Sequence of chain 1.C:
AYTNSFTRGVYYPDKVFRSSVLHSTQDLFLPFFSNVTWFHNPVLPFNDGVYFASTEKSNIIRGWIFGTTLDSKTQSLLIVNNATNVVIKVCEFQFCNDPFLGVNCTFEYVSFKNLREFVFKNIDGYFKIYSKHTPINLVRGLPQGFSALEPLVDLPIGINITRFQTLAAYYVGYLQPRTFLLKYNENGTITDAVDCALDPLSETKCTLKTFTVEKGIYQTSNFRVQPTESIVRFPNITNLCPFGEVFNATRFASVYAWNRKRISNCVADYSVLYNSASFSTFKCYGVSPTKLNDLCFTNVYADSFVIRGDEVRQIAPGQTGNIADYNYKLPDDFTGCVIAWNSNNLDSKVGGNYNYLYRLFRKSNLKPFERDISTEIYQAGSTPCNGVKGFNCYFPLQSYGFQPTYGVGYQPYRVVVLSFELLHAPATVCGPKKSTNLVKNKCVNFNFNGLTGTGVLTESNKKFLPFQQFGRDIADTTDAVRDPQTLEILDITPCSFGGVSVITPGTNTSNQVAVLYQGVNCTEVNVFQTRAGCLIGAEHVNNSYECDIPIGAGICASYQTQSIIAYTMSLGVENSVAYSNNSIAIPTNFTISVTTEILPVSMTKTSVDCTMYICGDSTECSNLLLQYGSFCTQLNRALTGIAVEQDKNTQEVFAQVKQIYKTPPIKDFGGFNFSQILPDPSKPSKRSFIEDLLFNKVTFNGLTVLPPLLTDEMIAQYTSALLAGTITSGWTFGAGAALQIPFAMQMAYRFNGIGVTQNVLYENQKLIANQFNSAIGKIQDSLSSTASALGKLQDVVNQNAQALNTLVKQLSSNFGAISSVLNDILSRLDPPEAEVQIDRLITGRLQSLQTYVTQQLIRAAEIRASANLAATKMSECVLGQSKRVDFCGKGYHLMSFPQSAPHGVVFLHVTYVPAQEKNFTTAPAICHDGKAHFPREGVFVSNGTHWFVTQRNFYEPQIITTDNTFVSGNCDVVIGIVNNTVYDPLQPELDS

Sequence of chain 1.B:
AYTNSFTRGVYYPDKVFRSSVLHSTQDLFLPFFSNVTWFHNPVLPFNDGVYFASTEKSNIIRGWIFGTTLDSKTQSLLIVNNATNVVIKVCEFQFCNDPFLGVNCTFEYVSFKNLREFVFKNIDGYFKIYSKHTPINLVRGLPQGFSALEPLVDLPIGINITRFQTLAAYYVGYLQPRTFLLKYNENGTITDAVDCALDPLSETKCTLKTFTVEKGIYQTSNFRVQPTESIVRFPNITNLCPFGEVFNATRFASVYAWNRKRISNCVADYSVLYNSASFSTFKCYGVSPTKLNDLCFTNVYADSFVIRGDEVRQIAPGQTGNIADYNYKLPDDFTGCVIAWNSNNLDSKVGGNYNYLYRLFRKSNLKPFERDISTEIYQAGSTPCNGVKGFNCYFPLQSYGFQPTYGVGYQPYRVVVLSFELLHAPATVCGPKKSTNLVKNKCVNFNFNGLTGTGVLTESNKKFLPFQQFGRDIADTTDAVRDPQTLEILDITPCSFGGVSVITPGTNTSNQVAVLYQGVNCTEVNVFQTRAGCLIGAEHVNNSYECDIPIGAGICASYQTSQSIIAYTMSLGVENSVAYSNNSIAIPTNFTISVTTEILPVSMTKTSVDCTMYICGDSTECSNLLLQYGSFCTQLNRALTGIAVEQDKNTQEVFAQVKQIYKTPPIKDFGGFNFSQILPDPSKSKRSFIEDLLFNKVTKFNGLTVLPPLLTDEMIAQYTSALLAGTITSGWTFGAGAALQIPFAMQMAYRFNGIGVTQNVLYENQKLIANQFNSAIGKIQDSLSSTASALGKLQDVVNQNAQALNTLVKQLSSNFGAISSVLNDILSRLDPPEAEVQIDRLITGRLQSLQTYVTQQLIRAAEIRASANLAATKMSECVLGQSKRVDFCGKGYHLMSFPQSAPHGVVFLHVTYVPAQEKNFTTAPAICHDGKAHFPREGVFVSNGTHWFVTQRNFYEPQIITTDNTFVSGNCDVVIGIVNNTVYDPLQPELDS

A protein and the small-molecule ligand that binds it are described below.
Small molecule (SMILES): CC(=O)N[C@@H]1[C@@H](O)[C@H](O)[C@@H](CO)O[C@H]1O

Binding-site contacts:
Ligand atom N2 contacts residue ASN692 of chain 1.B at 3.7 Å.
Ligand atom C1 contacts residue ASN692 of chain 1.B at 4.3 Å.
Ligand atom O5 contacts residue ASN691 of chain 1.B at 2.4 Å (h-bond).
Ligand atom C2 contacts residue ASN692 of chain 1.B at 4.4 Å.
Ligand atom C3 contacts residue ASN691 of chain 1.B at 3.8 Å.
Ligand atom C2 contacts residue ASN691 of chain 1.B at 2.5 Å.
Ligand atom C1 contacts residue ASP778 of chain 1.C at 4.0 Å.
Ligand atom C8 contacts residue ASN691 of chain 1.B at 3.6 Å.
Ligand atom C8 contacts residue GLY1113 of chain 1.B at 4.0 Å.
Ligand atom O7 contacts residue ASN691 of chain 1.B at 3.3 Å (h-bond).
Ligand atom C5 contacts residue ASN691 of chain 1.B at 3.6 Å.
Ligand atom C8 contacts residue ASN692 of chain 1.B at 4.2 Å.
Ligand atom N2 contacts residue ASN691 of chain 1.B at 2.9 Å (h-bond).
Ligand atom C1 contacts residue ASN691 of chain 1.B at 1.4 Å.
Ligand atom C4 contacts residue ASN691 of chain 1.B at 4.2 Å.
Ligand atom O5 contacts residue ASP778 of chain 1.C at 3.5 Å (salt-bridge).
Ligand atom C7 contacts residue ASN692 of chain 1.B at 4.4 Å.
Ligand atom C7 contacts residue ASN691 of chain 1.B at 3.2 Å.